Sequence of chain 1.A:
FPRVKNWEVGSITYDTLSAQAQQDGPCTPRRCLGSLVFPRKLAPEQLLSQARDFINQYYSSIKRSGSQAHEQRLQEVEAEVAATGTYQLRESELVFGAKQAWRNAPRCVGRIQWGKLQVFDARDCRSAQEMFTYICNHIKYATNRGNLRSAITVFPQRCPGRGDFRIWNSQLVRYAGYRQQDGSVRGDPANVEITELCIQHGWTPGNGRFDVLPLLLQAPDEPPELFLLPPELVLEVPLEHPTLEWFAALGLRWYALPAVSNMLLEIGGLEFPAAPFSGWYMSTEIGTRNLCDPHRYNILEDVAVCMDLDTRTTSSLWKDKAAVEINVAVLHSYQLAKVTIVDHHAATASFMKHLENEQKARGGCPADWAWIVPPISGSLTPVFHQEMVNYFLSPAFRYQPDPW

Binding-site contacts:
Ligand atom C11 contacts residue VAL296 of chain 1.A at 3.6 Å (hydrophobic).
Ligand atom C24 contacts residue PHE65 of chain 1.A at 3.7 Å (hydrophobic).
Ligand atom C20 contacts residue HEM1 of chain 1.E at 3.4 Å.
Ligand atom C20 contacts residue GLU321 of chain 1.A at 3.3 Å.
Ligand atom N17 contacts residue TRP316 of chain 1.A at 2.8 Å (h-bond).
Ligand atom C09 contacts residue VAL296 of chain 1.A at 4.0 Å (hydrophobic).
Ligand atom C01 contacts residue VAL64 of chain 1.A at 3.8 Å (hydrophobic).
Ligand atom C13 contacts residue HEM1 of chain 1.E at 3.8 Å.
Ligand atom C05 contacts residue HEM1 of chain 1.E at 3.0 Å.
Ligand atom C16 contacts residue PRO294 of chain 1.A at 3.9 Å (hydrophobic).
Ligand atom N25 contacts residue TRP34 of chain 1.B at 3.3 Å.
Ligand atom C16 contacts residue HEM1 of chain 1.E at 3.7 Å.
Ligand atom C08 contacts residue HEM1 of chain 1.E at 3.2 Å.
Ligand atom C16 contacts residue TRP316 of chain 1.A at 4.0 Å (hydrophobic).
Ligand atom C03 contacts residue HEM1 of chain 1.E at 3.6 Å.
Ligand atom N18 contacts residue GLU321 of chain 1.A at 2.7 Å (salt-bridge).
Ligand atom C19 contacts residue HEM1 of chain 1.E at 4.0 Å.
Ligand atom C10 contacts residue VAL296 of chain 1.A at 3.2 Å (hydrophobic).
Ligand atom N18 contacts residue HEM1 of chain 1.E at 3.9 Å.
Ligand atom C24 contacts residue TRP34 of chain 1.B at 3.9 Å (hydrophobic).
Ligand atom C06 contacts residue HEM1 of chain 1.E at 3.1 Å.
Ligand atom C10 contacts residue HEM1 of chain 1.E at 3.9 Å.
Ligand atom N17 contacts residue MET318 of chain 1.A at 4.0 Å.
Ligand atom C03 contacts residue TYR435 of chain 1.A at 4.0 Å (hydrophobic).
Ligand atom C01 contacts residue PHE65 of chain 1.A at 3.4 Å (hydrophobic).
Ligand atom C05 contacts residue TRP407 of chain 1.A at 3.8 Å (hydrophobic).
Ligand atom N17 contacts residue GLU321 of chain 1.A at 2.6 Å (salt-bridge).
Ligand atom C19 contacts residue GLU321 of chain 1.A at 3.5 Å.
Ligand atom C15 contacts residue HEM1 of chain 1.E at 3.2 Å.
Ligand atom N07 contacts residue HEM1 of chain 1.E at 2.9 Å (h-bond).
Ligand atom N17 contacts residue HEM1 of chain 1.E at 3.5 Å.
Ligand atom C04 contacts residue HEM1 of chain 1.E at 4.0 Å.
Ligand atom C14 contacts residue HEM1 of chain 1.E at 3.3 Å.
Ligand atom N17 contacts residue PRO294 of chain 1.A at 3.9 Å.
Ligand atom C09 contacts residue HEM1 of chain 1.E at 3.7 Å.
Ligand atom C16 contacts residue GLU321 of chain 1.A at 3.2 Å.
Ligand atom N25 contacts residue PHE65 of chain 1.A at 3.2 Å.
Ligand atom C14 contacts residue PHE313 of chain 1.A at 3.7 Å (hydrophobic).
Ligand atom C01 contacts residue TYR435 of chain 1.A at 3.4 Å (hydrophobic).
Ligand atom N17 contacts residue TYR317 of chain 1.A at 3.5 Å.

A protein and the small-molecule ligand that binds it are described below.
Small molecule (SMILES): Cc1cc(CCNCc2ccc3c(C)cc(N)nc3c2)ccc1C#N

Sequence of chain 1.B:
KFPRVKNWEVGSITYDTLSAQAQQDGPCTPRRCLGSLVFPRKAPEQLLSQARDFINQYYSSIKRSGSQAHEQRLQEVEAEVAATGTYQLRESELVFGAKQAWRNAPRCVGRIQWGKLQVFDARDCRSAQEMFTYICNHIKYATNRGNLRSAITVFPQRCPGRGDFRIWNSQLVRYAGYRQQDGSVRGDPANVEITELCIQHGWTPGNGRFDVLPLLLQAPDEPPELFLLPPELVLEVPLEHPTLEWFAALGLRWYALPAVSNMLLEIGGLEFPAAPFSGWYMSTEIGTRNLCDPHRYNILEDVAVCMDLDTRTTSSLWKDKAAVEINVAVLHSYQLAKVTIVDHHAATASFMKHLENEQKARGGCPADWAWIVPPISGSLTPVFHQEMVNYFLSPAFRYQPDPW